Binding-site contacts:
Ligand atom N1 contacts residue MET398 of chain 19.A at 3.0 Å.
Ligand atom O6 contacts residue ASP401 of chain 19.A at 2.7 Å (salt-bridge).
Ligand atom OP2 contacts residue VAL492 of chain 18.A at 2.5 Å (h-bond).
Ligand atom N2 contacts residue SER403 of chain 19.A at 3.0 Å (h-bond).
Ligand atom C4 contacts residue ASP497 of chain 19.A at 3.1 Å.
Ligand atom N7 contacts residue THR498 of chain 19.A at 3.1 Å.
Ligand atom N4 contacts residue ASN491 of chain 18.A at 2.7 Å (h-bond).
Ligand atom O3' contacts residue PRO289 of chain 19.A at 3.1 Å.
Ligand atom O2 contacts residue LYS559 of chain 18.A at 2.8 Å (salt-bridge).
Ligand atom O2 contacts residue THR558 of chain 18.A at 2.7 Å (h-bond).
Ligand atom O3' contacts residue LYS178 of chain 18.A at 2.9 Å.
Ligand atom OP1 contacts residue PRO501 of chain 19.A at 3.1 Å.
Ligand atom C6 contacts residue ASN491 of chain 18.A at 3.1 Å.
Ligand atom OP1 contacts residue GLY284 of chain 19.A at 3.0 Å.
Ligand atom O2 contacts residue PRO171 of chain 18.A at 3.0 Å (h-bond).
Ligand atom O3' contacts residue VAL492 of chain 18.A at 3.2 Å.
Ligand atom C2 contacts residue MET398 of chain 19.A at 2.7 Å (hydrophobic).
Ligand atom N4 contacts residue ARG170 of chain 18.A at 0.6 Å (salt-bridge).
Ligand atom C2 contacts residue ASP401 of chain 19.A at 3.1 Å.
Ligand atom C5 contacts residue ARG170 of chain 18.A at 2.4 Å.
Ligand atom C5 contacts residue ASN491 of chain 18.A at 2.3 Å.
Ligand atom N4 contacts residue DG2 of chain 19.B at 2.9 Å (h-bond).
Ligand atom OP2 contacts residue ASN491 of chain 18.A at 2.9 Å.
Ligand atom C5 contacts residue ASP497 of chain 19.A at 3.1 Å.
Ligand atom OP1 contacts residue PRO289 of chain 19.A at 3.2 Å.
Ligand atom OP2 contacts residue SER287 of chain 19.A at 2.9 Å.
Ligand atom N1 contacts residue ASP401 of chain 19.A at 2.6 Å (salt-bridge).
Ligand atom N1 contacts residue PRO545 of chain 18.A at 3.2 Å.
Ligand atom N6 contacts residue GLN410 of chain 18.A at 2.7 Å (h-bond).
Ligand atom O4' contacts residue GLN499 of chain 19.A at 3.0 Å (h-bond).
Ligand atom C4 contacts residue ARG170 of chain 18.A at 1.2 Å.
Ligand atom N2 contacts residue ASP401 of chain 19.A at 2.8 Å (salt-bridge).
Ligand atom N3 contacts residue ARG170 of chain 18.A at 2.0 Å (salt-bridge).
Ligand atom N6 contacts residue SER555 of chain 18.A at 3.1 Å.
Ligand atom C2 contacts residue ASP399 of chain 19.A at 3.1 Å.
Ligand atom O4' contacts residue THR558 of chain 18.A at 3.1 Å.
Ligand atom N7 contacts residue GLN499 of chain 19.A at 2.8 Å (h-bond).
Ligand atom C4 contacts residue ASN491 of chain 18.A at 2.5 Å.
Ligand atom O2 contacts residue DG2 of chain 19.B at 2.8 Å (h-bond).
Ligand atom N3 contacts residue DG2 of chain 19.B at 2.9 Å (h-bond).

Sequence of chain 18.A:
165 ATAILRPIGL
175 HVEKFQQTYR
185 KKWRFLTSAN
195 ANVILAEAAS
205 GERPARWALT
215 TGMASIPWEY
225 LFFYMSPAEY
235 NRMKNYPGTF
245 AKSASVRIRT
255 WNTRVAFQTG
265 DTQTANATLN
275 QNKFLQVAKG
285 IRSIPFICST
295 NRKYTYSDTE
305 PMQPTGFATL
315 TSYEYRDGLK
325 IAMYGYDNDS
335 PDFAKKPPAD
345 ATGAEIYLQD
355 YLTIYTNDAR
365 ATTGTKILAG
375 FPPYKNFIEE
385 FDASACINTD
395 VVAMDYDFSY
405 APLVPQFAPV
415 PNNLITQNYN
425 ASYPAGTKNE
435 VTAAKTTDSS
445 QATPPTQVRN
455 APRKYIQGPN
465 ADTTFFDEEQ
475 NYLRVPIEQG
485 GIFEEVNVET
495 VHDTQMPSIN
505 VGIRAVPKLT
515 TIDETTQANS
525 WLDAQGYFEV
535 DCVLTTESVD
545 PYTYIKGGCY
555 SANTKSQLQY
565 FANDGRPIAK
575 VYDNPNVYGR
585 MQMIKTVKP

Sequence of chain 19.A:
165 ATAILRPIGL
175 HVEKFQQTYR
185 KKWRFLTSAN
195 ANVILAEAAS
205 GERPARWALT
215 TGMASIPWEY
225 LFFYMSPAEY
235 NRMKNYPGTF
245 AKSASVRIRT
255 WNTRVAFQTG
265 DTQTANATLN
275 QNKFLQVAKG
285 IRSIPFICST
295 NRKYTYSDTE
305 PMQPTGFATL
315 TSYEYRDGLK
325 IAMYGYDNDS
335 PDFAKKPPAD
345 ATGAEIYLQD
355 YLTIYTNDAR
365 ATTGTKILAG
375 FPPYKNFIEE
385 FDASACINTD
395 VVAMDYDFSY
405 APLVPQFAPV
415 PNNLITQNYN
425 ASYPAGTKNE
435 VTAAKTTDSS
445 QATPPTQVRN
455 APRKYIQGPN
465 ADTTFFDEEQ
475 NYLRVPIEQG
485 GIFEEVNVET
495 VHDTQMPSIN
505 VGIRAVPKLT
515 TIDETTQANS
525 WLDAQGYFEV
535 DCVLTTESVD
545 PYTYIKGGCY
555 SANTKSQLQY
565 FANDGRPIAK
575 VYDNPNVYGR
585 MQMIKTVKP

The protein below binds the small molecule below.
Small molecule (SMILES): N=c1ccn([C@H]2C[C@H](O[P](=O)(O)OC[C@H]3O[C@@H](n4cnc5c(N)ncnc54)C[C@@H]3O[P](=O)(O)OC[C@H]3O[C@@H](n4cnc5c(N)ncnc54)C[C@@H]3O)[C@@H](CO[P](=O)(O)O[C@H]3C[C@H](n4ccc(=N)[nH]c4=O)O[C@@H]3CO[P](=O)(O)O[C@H]3C[C@H](n4cnc5c(=O)nc(N)[nH]c54)O[C@@H]3CO[P](=O)(O)O[C@H]3C[C@H](n4cnc5c(=O)nc(N)[nH]c54)O[C@@H]3CO[P](=O)(O)O[C@H]3C[C@H](n4cnc5c(N)ncnc54)O[C@@H]3CO[P](=O)(O)O[C@H]3C[C@H](n4ccc(N)nc4=O)O[C@@H]3COP(=O)=O)O2)c(=O)[nH]1